This small molecule binds to this protein.
Small molecule (SMILES): Nc1ncnc2c1ncn2[C@@H]1O[C@H](CO[P](=O)(O)O[P](=O)(O)NP(=O)(O)O)[C@@H](O)[C@H]1O

Binding-site contacts:
Ligand atom C2 contacts residue SER219 of chain 1.A at 3.1 Å.
Ligand atom N3B contacts residue GLY10 of chain 1.A at 3.5 Å.
Ligand atom O4' contacts residue GLY181 of chain 1.A at 3.4 Å.
Ligand atom O2A contacts residue GLY131 of chain 1.A at 3.5 Å.
Ligand atom N1 contacts residue GLU265 of chain 1.A at 3.8 Å.
Ligand atom O5' contacts residue THR132 of chain 1.A at 3.2 Å (h-bond).
Ligand atom PB contacts residue THR132 of chain 1.A at 3.6 Å.
Ligand atom O1A contacts residue GLY261 of chain 1.A at 3.6 Å.
Ligand atom O2B contacts residue GLY11 of chain 1.A at 3.4 Å (h-bond).
Ligand atom O2B contacts residue THR12 of chain 1.A at 2.8 Å (h-bond).
Ligand atom O2B contacts residue GLY10 of chain 1.A at 3.4 Å.
Ligand atom N6 contacts residue GLY261 of chain 1.A at 3.6 Å.
Ligand atom O5' contacts residue GLY131 of chain 1.A at 3.0 Å.
Ligand atom N7 contacts residue VAL262 of chain 1.A at 3.7 Å.
Ligand atom C5' contacts residue GLY131 of chain 1.A at 3.8 Å.
Ligand atom O1B contacts residue THR132 of chain 1.A at 2.7 Å (h-bond).
Ligand atom C6 contacts residue VAL262 of chain 1.A at 3.7 Å (hydrophobic).
Ligand atom N3 contacts residue GLY215 of chain 1.A at 3.4 Å.
Ligand atom O1A contacts residue LYS13 of chain 1.A at 2.5 Å (salt-bridge).
Ligand atom N6 contacts residue GLU265 of chain 1.A at 2.7 Å (salt-bridge).
Ligand atom O3' contacts residue ARG182 of chain 1.A at 3.4 Å (salt-bridge).
Ligand atom C5 contacts residue VAL262 of chain 1.A at 3.8 Å (hydrophobic).
Ligand atom O2A contacts residue GLY261 of chain 1.A at 2.9 Å (h-bond).
Ligand atom O2B contacts residue LYS13 of chain 1.A at 2.8 Å (salt-bridge).
Ligand atom C2 contacts residue GLY215 of chain 1.A at 3.0 Å.
Ligand atom O3A contacts residue LYS13 of chain 1.A at 3.6 Å.
Ligand atom N1 contacts residue SER219 of chain 1.A at 2.6 Å (h-bond).
Ligand atom N1 contacts residue GLY215 of chain 1.A at 3.6 Å.
Ligand atom O2B contacts residue THR132 of chain 1.A at 3.6 Å (h-bond).
Ligand atom N7 contacts residue GLY261 of chain 1.A at 3.4 Å.
Ligand atom C4' contacts residue GLY131 of chain 1.A at 3.5 Å.
Ligand atom C4' contacts residue THR132 of chain 1.A at 3.7 Å.
Ligand atom C1' contacts residue GLY181 of chain 1.A at 3.8 Å.
Ligand atom O2' contacts residue GLY215 of chain 1.A at 3.4 Å.
Ligand atom C5' contacts residue THR132 of chain 1.A at 3.6 Å.
Ligand atom N1 contacts residue VAL262 of chain 1.A at 3.6 Å.
Ligand atom C2 contacts residue VAL262 of chain 1.A at 3.6 Å (hydrophobic).
Ligand atom C6 contacts residue GLU265 of chain 1.A at 3.7 Å.
Ligand atom C6 contacts residue SER219 of chain 1.A at 3.8 Å.
Ligand atom O3' contacts residue GLY181 of chain 1.A at 3.4 Å.

Sequence of chain 1.A:
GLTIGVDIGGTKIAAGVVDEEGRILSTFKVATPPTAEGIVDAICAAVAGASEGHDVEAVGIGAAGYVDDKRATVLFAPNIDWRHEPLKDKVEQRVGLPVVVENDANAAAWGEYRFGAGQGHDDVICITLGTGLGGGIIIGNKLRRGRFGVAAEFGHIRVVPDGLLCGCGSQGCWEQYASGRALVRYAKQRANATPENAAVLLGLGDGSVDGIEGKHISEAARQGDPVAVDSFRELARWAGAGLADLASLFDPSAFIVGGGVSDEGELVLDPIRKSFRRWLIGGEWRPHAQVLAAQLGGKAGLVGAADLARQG